Sequence of chain 3.B:
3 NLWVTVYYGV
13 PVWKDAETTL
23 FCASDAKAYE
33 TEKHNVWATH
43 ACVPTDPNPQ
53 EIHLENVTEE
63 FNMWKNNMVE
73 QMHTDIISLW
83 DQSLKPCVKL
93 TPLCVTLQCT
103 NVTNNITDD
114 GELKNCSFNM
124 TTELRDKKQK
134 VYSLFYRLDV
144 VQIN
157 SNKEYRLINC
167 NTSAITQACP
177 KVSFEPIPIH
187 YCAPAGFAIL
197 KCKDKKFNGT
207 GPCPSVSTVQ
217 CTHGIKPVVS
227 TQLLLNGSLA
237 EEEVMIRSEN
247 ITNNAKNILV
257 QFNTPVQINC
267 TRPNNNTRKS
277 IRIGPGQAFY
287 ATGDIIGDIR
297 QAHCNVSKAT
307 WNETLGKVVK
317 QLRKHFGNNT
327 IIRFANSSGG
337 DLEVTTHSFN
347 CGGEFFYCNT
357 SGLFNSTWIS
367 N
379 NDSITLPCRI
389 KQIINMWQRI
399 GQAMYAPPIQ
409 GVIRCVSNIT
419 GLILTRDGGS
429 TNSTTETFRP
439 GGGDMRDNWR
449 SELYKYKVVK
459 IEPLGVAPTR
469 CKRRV

Sequence of chain 1.B:
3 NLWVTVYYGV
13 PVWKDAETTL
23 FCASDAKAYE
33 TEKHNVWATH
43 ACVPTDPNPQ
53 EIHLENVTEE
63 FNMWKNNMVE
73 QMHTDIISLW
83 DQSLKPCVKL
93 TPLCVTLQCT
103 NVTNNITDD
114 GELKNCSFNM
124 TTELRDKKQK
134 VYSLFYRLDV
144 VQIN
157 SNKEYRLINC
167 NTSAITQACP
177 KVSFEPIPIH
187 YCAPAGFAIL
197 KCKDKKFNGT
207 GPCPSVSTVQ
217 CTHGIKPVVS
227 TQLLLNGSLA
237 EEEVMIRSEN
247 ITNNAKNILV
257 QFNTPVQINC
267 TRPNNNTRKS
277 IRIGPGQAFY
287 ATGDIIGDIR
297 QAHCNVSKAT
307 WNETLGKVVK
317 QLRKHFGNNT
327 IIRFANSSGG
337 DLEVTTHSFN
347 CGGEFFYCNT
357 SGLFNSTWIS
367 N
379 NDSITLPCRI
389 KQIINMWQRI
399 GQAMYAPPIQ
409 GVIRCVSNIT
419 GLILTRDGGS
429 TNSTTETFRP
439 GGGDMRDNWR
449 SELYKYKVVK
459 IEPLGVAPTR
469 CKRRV

Binding-site contacts:
Ligand atom C8 contacts residue ARG278 of chain 3.B at 3.6 Å.
Ligand atom C3 contacts residue ASN167 of chain 1.B at 3.6 Å.
Ligand atom O7 contacts residue ARG162 of chain 1.B at 3.3 Å (salt-bridge).
Ligand atom C5 contacts residue SER75 of chain 1.E at 4.3 Å.
Ligand atom C5 contacts residue ASP73 of chain 1.E at 3.9 Å.
Ligand atom C1 contacts residue ASP73 of chain 1.E at 3.3 Å.
Ligand atom C1 contacts residue ARG162 of chain 1.B at 4.4 Å.
Ligand atom C4 contacts residue ASN167 of chain 1.B at 4.3 Å.
Ligand atom C8 contacts residue ASN167 of chain 1.B at 4.3 Å.
Ligand atom N2 contacts residue MET76 of chain 1.E at 4.5 Å.
Ligand atom C7 contacts residue ARG278 of chain 3.B at 4.2 Å.
Ligand atom O3 contacts residue ASN167 of chain 1.B at 4.5 Å.
Ligand atom C3 contacts residue MET76 of chain 1.E at 4.1 Å (hydrophobic).
Ligand atom O4 contacts residue TYR80 of chain 1.E at 3.5 Å (h-bond).
Ligand atom O5 contacts residue ASN167 of chain 1.B at 2.5 Å (h-bond).
Ligand atom C8 contacts residue ARG162 of chain 1.B at 4.5 Å.
Ligand atom N2 contacts residue ARG278 of chain 3.B at 3.8 Å.
Ligand atom C1 contacts residue ASN167 of chain 1.B at 1.4 Å.
Ligand atom C2 contacts residue ARG162 of chain 1.B at 4.0 Å.
Ligand atom O4 contacts residue ASP73 of chain 1.E at 3.2 Å (salt-bridge).
Ligand atom C1 contacts residue MET76 of chain 1.E at 4.1 Å (hydrophobic).
Ligand atom O5 contacts residue ASP73 of chain 1.E at 3.6 Å (salt-bridge).
Ligand atom C7 contacts residue ARG162 of chain 1.B at 3.7 Å.
Ligand atom C1 contacts residue TYR80 of chain 1.E at 4.1 Å (hydrophobic).
Ligand atom O4 contacts residue MET76 of chain 1.E at 3.7 Å.
Ligand atom C7 contacts residue ASN167 of chain 1.B at 3.5 Å.
Ligand atom N2 contacts residue ASN167 of chain 1.B at 2.5 Å (h-bond).
Ligand atom O6 contacts residue ILE164 of chain 1.B at 4.2 Å.
Ligand atom N2 contacts residue ARG162 of chain 1.B at 4.0 Å.
Ligand atom O7 contacts residue ASN167 of chain 1.B at 4.1 Å.
Ligand atom C5 contacts residue ASN167 of chain 1.B at 3.7 Å.
Ligand atom C2 contacts residue ASN167 of chain 1.B at 2.3 Å.

This protein binds this small molecule.
Small molecule (SMILES): CC(=O)N[C@H]1[C@H](O[C@H]2[C@H](O)[C@@H](NC(C)=O)CO[C@@H]2CO)O[C@H](CO)[C@@H](O[C@@H]2O[C@H](CO[C@H]3O[C@H](CO)[C@@H](O)[C@H](O)[C@@H]3O[C@@H]3O[C@H](CO)[C@@H](O)[C@H](O)[C@H]3NC(C)=O)[C@@H](O)[C@H](O[C@H]3O[C@H](CO)[C@@H](O)[C@H](O)[C@@H]3O[C@@H]3O[C@H](CO)[C@@H](O[C@@H]4O[C@H](CO[C@]5(C(=O)O)C[C@H](O)[C@@H](NC(C)=O)[C@H]([C@H](O)[C@H](O)CO)O5)[C@H](O)[C@H](O)[C@H]4O)[C@H](O)[C@H]3NC(C)=O)[C@@H]2O)[C@@H]1O

Sequence of chain 1.E:
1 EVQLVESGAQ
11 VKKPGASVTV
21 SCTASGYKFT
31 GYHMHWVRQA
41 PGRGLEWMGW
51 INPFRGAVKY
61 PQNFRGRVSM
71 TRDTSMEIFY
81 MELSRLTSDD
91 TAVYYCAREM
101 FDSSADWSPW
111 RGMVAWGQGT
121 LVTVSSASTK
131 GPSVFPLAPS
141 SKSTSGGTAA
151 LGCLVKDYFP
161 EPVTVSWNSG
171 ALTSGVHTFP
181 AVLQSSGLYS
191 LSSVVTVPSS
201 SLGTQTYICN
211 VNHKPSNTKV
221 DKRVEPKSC